Sequence of chain 41.A:
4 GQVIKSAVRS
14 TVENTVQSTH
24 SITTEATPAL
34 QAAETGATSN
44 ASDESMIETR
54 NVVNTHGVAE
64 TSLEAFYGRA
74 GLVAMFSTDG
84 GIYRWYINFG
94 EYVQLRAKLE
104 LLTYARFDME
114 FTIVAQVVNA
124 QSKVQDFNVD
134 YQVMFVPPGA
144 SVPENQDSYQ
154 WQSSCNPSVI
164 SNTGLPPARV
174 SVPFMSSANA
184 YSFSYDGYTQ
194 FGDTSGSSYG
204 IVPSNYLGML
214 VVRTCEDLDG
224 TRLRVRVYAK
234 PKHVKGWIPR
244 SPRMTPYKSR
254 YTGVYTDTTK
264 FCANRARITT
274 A

The small molecule below binds the protein below.
Small molecule (SMILES): N[C@@H](CS)C(=O)O

Sequence of chain 41.C:
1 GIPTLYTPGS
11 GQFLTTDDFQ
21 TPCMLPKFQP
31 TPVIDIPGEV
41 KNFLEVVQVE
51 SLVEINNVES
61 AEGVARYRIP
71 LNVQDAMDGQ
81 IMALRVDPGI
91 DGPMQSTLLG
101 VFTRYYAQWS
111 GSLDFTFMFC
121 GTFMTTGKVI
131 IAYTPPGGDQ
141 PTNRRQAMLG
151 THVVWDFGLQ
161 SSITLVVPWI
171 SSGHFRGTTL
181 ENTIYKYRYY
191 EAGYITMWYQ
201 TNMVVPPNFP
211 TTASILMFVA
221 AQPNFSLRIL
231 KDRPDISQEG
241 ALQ

Binding-site contacts:
Ligand atom O contacts residue GLY1 of chain 41.P at 2.2 Å (h-bond).
Ligand atom N contacts residue THR248 of chain 41.A at 4.1 Å.
Ligand atom CB contacts residue ASP235 of chain 41.C at 2.8 Å.
Ligand atom CA contacts residue MET247 of chain 41.A at 4.2 Å (hydrophobic).
Ligand atom O contacts residue ASP235 of chain 41.C at 3.4 Å.
Ligand atom C contacts residue ASP235 of chain 41.C at 4.3 Å.
Ligand atom O contacts residue ARG233 of chain 41.C at 4.1 Å.
Ligand atom N contacts residue PRO249 of chain 41.A at 3.5 Å.
Ligand atom SG contacts residue THR248 of chain 41.A at 3.2 Å (h-bond).
Ligand atom SG contacts residue ILE236 of chain 41.C at 4.3 Å.
Ligand atom SG contacts residue PRO249 of chain 41.A at 3.6 Å.
Ligand atom O contacts residue MET247 of chain 41.A at 3.8 Å.
Ligand atom SG contacts residue ASP235 of chain 41.C at 3.7 Å.
Ligand atom CB contacts residue PRO249 of chain 41.A at 4.3 Å (hydrophobic).
Ligand atom C contacts residue GLY1 of chain 41.P at 1.3 Å.
Ligand atom CB contacts residue THR248 of chain 41.A at 4.5 Å.
Ligand atom SG contacts residue GLY1 of chain 41.P at 4.4 Å.
Ligand atom N contacts residue GLY1 of chain 41.P at 2.9 Å (h-bond).
Ligand atom CB contacts residue GLY1 of chain 41.P at 3.7 Å.
Ligand atom CA contacts residue GLY1 of chain 41.P at 2.4 Å.
Ligand atom SG contacts residue MET247 of chain 41.A at 3.4 Å.
Ligand atom C contacts residue MET247 of chain 41.A at 3.7 Å (hydrophobic).
Ligand atom N contacts residue MET247 of chain 41.A at 3.8 Å.
Ligand atom CA contacts residue ASP235 of chain 41.C at 4.0 Å.